Sequence of chain 1.A:
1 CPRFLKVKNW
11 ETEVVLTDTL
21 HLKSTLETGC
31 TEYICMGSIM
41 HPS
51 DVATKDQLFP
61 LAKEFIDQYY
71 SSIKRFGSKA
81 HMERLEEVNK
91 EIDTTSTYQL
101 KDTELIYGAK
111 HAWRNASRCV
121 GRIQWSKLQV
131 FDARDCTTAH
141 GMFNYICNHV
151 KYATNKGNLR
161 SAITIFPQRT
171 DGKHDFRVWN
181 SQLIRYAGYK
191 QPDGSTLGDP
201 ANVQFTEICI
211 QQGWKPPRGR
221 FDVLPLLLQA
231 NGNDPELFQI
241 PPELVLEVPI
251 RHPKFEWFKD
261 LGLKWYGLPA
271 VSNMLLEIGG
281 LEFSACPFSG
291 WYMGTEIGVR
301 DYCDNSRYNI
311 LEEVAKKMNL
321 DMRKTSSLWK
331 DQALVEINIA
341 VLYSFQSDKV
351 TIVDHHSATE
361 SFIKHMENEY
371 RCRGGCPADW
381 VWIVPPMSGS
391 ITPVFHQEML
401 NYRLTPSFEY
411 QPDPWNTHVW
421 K

Binding-site contacts:
Ligand atom F12 contacts residue PRO269 of chain 1.A at 3.6 Å.
Ligand atom C07 contacts residue SER289 of chain 1.A at 3.9 Å.
Ligand atom C13 contacts residue GLN182 of chain 1.A at 3.4 Å.
Ligand atom C14 contacts residue GLN182 of chain 1.A at 3.3 Å.
Ligand atom N02 contacts residue TRP291 of chain 1.A at 2.7 Å (h-bond).
Ligand atom N01 contacts residue GLU296 of chain 1.A at 2.7 Å (salt-bridge).
Ligand atom C15 contacts residue GLN182 of chain 1.A at 3.5 Å.
Ligand atom N02 contacts residue TYR292 of chain 1.A at 3.6 Å.
Ligand atom F13 contacts residue ARG185 of chain 1.A at 2.9 Å.
Ligand atom C02 contacts residue HEM1 of chain 1.C at 3.6 Å.
Ligand atom N02 contacts residue MET293 of chain 1.A at 3.8 Å.
Ligand atom C07 contacts residue HEM1 of chain 1.C at 3.2 Å.
Ligand atom C03 contacts residue PRO269 of chain 1.A at 3.9 Å (hydrophobic).
Ligand atom C08 contacts residue VAL271 of chain 1.A at 3.9 Å (hydrophobic).
Ligand atom C09 contacts residue GLU296 of chain 1.A at 3.8 Å.
Ligand atom C16 contacts residue HEM1 of chain 1.C at 3.8 Å.
Ligand atom C09 contacts residue PRO269 of chain 1.A at 3.8 Å (hydrophobic).
Ligand atom C02 contacts residue TRP291 of chain 1.A at 3.6 Å (hydrophobic).
Ligand atom N02 contacts residue GLU296 of chain 1.A at 2.6 Å (salt-bridge).
Ligand atom C02 contacts residue PRO269 of chain 1.A at 3.8 Å (hydrophobic).
Ligand atom C06 contacts residue GLU296 of chain 1.A at 3.5 Å.
Ligand atom C14 contacts residue ARG185 of chain 1.A at 3.6 Å.
Ligand atom F12 contacts residue TYR266 of chain 1.A at 3.9 Å.
Ligand atom C07 contacts residue PHE288 of chain 1.A at 3.8 Å (hydrophobic).
Ligand atom C04 contacts residue HEM1 of chain 1.C at 3.7 Å.
Ligand atom C12 contacts residue GLN182 of chain 1.A at 3.6 Å.
Ligand atom C08 contacts residue GLU296 of chain 1.A at 3.5 Å.
Ligand atom C21 contacts residue H4B1 of chain 1.D at 3.8 Å.
Ligand atom F13 contacts residue TYR266 of chain 1.A at 2.8 Å.
Ligand atom C03 contacts residue TRP291 of chain 1.A at 3.8 Å (hydrophobic).
Ligand atom C05 contacts residue VAL271 of chain 1.A at 3.9 Å (hydrophobic).
Ligand atom F13 contacts residue GLN182 of chain 1.A at 3.6 Å.
Ligand atom C03 contacts residue HEM1 of chain 1.C at 3.1 Å.
Ligand atom C07 contacts residue GLY290 of chain 1.A at 3.4 Å.
Ligand atom C17 contacts residue GLN182 of chain 1.A at 3.6 Å.
Ligand atom C02 contacts residue GLU296 of chain 1.A at 3.5 Å.
Ligand atom N02 contacts residue HEM1 of chain 1.C at 3.4 Å.
Ligand atom C08 contacts residue HEM1 of chain 1.C at 3.8 Å.
Ligand atom F12 contacts residue TYR292 of chain 1.A at 3.0 Å.
Ligand atom C12 contacts residue TYR292 of chain 1.A at 3.9 Å (hydrophobic).

The small molecule below binds the protein below.
Small molecule (SMILES): CNCC#Cc1cc(F)c(F)c(CCc2cc(C)cc(N)n2)c1